A small-molecule ligand and the protein it binds are described below.
Small molecule (SMILES): OC[C@H]1O[C@@](CO)(O[C@H]2O[C@H](CO)[C@@H](O)[C@H](O)[C@H]2O)[C@@H](O)[C@@H]1O

Sequence of chain 1.A:
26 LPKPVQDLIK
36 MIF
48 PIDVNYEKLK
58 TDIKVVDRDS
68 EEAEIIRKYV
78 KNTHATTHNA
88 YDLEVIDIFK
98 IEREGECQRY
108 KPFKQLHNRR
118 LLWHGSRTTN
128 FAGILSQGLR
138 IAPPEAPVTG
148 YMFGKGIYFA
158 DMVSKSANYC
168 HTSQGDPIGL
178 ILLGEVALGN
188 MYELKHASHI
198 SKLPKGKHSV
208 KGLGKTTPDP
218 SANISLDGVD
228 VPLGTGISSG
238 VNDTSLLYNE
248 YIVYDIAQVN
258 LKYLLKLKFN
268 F

Binding-site contacts:
Ligand atom O5 contacts residue HIS205 of chain 1.A at 3.5 Å.
Ligand atom O3 contacts residue LYS202 of chain 1.A at 3.1 Å.
Ligand atom O5 contacts residue GLN255 of chain 1.A at 4.0 Å.
Ligand atom C1 contacts residue LYS204 of chain 1.A at 3.3 Å.
Ligand atom O6 contacts residue GLN255 of chain 1.A at 4.5 Å.
Ligand atom O1 contacts residue GLN255 of chain 1.A at 4.1 Å.
Ligand atom C1 contacts residue HIS205 of chain 1.A at 3.8 Å.
Ligand atom O4 contacts residue ASP252 of chain 1.A at 3.3 Å (salt-bridge).
Ligand atom O1 contacts residue HIS205 of chain 1.A at 3.7 Å.
Ligand atom C5 contacts residue ASP252 of chain 1.A at 3.8 Å.
Ligand atom C6 contacts residue PHE110 of chain 1.A at 3.7 Å (hydrophobic).
Ligand atom O2 contacts residue LYS202 of chain 1.A at 4.1 Å.
Ligand atom O2 contacts residue LYS204 of chain 1.A at 2.5 Å (salt-bridge).
Ligand atom C2 contacts residue LYS204 of chain 1.A at 4.4 Å.
Ligand atom O6 contacts residue PHE110 of chain 1.A at 3.6 Å.
Ligand atom C3 contacts residue GLY203 of chain 1.A at 4.0 Å.
Ligand atom O2 contacts residue PRO201 of chain 1.A at 3.3 Å (h-bond).
Ligand atom O2 contacts residue GLY203 of chain 1.A at 3.6 Å.
Ligand atom O2 contacts residue LEU200 of chain 1.A at 4.4 Å.
Ligand atom O2 contacts residue LYS204 of chain 1.A at 4.0 Å.
Ligand atom O6 contacts residue HIS205 of chain 1.A at 4.3 Å.
Ligand atom C5 contacts residue GLN255 of chain 1.A at 3.6 Å.
Ligand atom O1 contacts residue LEU200 of chain 1.A at 3.5 Å.
Ligand atom O5 contacts residue LYS204 of chain 1.A at 4.4 Å.
Ligand atom C3 contacts residue LYS202 of chain 1.A at 4.5 Å.
Ligand atom C4 contacts residue ASP252 of chain 1.A at 4.0 Å.
Ligand atom C2 contacts residue GLY203 of chain 1.A at 3.8 Å.
Ligand atom O1 contacts residue TYR251 of chain 1.A at 4.0 Å.
Ligand atom C2 contacts residue HIS205 of chain 1.A at 4.2 Å.
Ligand atom C2 contacts residue LYS204 of chain 1.A at 3.0 Å.
Ligand atom C6 contacts residue GLN255 of chain 1.A at 3.7 Å.
Ligand atom O4 contacts residue TYR251 of chain 1.A at 4.4 Å.
Ligand atom C6 contacts residue ASP252 of chain 1.A at 3.4 Å.
Ligand atom O3 contacts residue GLY203 of chain 1.A at 3.0 Å (h-bond).
Ligand atom C1 contacts residue LEU200 of chain 1.A at 3.6 Å (hydrophobic).
Ligand atom C1 contacts residue LYS204 of chain 1.A at 3.9 Å.
Ligand atom O6 contacts residue HIS205 of chain 1.A at 4.1 Å.